Sequence of chain 1.A:
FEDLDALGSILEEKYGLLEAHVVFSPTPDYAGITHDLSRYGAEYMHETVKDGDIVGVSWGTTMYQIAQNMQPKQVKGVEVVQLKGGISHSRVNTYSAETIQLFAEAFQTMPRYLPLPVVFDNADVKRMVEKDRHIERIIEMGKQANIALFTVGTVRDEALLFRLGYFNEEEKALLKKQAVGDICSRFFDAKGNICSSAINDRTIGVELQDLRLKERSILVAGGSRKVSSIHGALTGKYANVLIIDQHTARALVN

A small-molecule ligand and the protein it binds are described below.
Small molecule (SMILES): CC[C@H](O)[C@H](O)COP(=O)(O)O

Binding-site contacts:
Ligand atom O3' contacts residue GLY161 of chain 1.A at 4.0 Å.
Ligand atom C4' contacts residue ASP190 of chain 1.A at 3.6 Å.
Ligand atom C2' contacts residue SER193 of chain 1.A at 3.8 Å.
Ligand atom O3' contacts residue ASP190 of chain 1.A at 2.6 Å (salt-bridge).
Ligand atom P contacts residue THR69 of chain 1.A at 3.5 Å.
Ligand atom P contacts residue LYS234 of chain 1.A at 3.8 Å.
Ligand atom P contacts residue THR159 of chain 1.A at 4.0 Å.
Ligand atom O5' contacts residue THR69 of chain 1.A at 4.1 Å.
Ligand atom C3' contacts residue THR159 of chain 1.A at 4.1 Å.
Ligand atom O4' contacts residue GLY161 of chain 1.A at 3.5 Å.
Ligand atom C3' contacts residue LYS92 of chain 1.A at 3.5 Å.
Ligand atom C1' contacts residue SER193 of chain 1.A at 3.7 Å.
Ligand atom C1' contacts residue TRP67 of chain 1.A at 3.3 Å (hydrophobic).
Ligand atom O5' contacts residue THR159 of chain 1.A at 3.5 Å.
Ligand atom O5' contacts residue TRP67 of chain 1.A at 4.0 Å.
Ligand atom O3P contacts residue THR69 of chain 1.A at 2.7 Å (h-bond).
Ligand atom C2' contacts residue TRP67 of chain 1.A at 3.8 Å (hydrophobic).
Ligand atom O3' contacts residue THR159 of chain 1.A at 4.0 Å.
Ligand atom C2' contacts residue LYS92 of chain 1.A at 2.5 Å.
Ligand atom C2' contacts residue ASP190 of chain 1.A at 3.5 Å.
Ligand atom C4' contacts residue THR159 of chain 1.A at 4.1 Å.
Ligand atom O4' contacts residue ASP190 of chain 1.A at 2.7 Å (salt-bridge).
Ligand atom C1' contacts residue SER66 of chain 1.A at 3.6 Å.
Ligand atom C4' contacts residue GLY161 of chain 1.A at 3.7 Å.
Ligand atom O5' contacts residue GLY68 of chain 1.A at 3.9 Å.
Ligand atom O2P contacts residue GLY68 of chain 1.A at 4.0 Å.
Ligand atom O4' contacts residue LEU169 of chain 1.A at 3.9 Å.
Ligand atom O2P contacts residue THR69 of chain 1.A at 3.4 Å (h-bond).
Ligand atom O3' contacts residue CYS192 of chain 1.A at 3.9 Å.
Ligand atom O1P contacts residue LYS234 of chain 1.A at 2.8 Å (salt-bridge).
Ligand atom P contacts residue THR70 of chain 1.A at 3.9 Å.
Ligand atom O1P contacts residue THR159 of chain 1.A at 4.1 Å.
Ligand atom O3' contacts residue LYS92 of chain 1.A at 3.6 Å.
Ligand atom C1' contacts residue LYS92 of chain 1.A at 1.3 Å.
Ligand atom O3P contacts residue GLY68 of chain 1.A at 4.0 Å.
Ligand atom O2P contacts residue THR70 of chain 1.A at 2.6 Å (h-bond).
Ligand atom C3' contacts residue ASP190 of chain 1.A at 3.5 Å.
Ligand atom O2P contacts residue THR159 of chain 1.A at 3.5 Å.
Ligand atom C3' contacts residue TRP67 of chain 1.A at 3.7 Å (hydrophobic).
Ligand atom O2P contacts residue LYS234 of chain 1.A at 3.8 Å.